This protein binds this small molecule.
Small molecule (SMILES): CC(=O)N[C@@H]1[C@@H](O)[C@H](O)[C@@H](CO)O[C@H]1O

Sequence of chain 3.F:
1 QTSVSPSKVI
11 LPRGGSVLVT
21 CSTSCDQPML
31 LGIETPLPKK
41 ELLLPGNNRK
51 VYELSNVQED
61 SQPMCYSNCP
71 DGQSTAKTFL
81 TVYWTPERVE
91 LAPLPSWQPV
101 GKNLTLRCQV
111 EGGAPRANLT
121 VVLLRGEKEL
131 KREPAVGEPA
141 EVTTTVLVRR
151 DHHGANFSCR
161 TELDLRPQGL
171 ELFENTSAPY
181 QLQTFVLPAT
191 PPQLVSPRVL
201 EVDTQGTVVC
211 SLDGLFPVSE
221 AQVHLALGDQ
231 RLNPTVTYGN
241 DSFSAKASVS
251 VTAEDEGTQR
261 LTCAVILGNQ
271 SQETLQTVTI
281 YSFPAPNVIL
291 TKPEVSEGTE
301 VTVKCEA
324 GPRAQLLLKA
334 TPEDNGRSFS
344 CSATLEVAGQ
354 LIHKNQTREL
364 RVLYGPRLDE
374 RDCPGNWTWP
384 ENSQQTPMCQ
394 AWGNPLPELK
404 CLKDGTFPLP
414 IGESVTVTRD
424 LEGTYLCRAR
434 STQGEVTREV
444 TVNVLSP

Binding-site contacts:
Ligand atom C5 contacts residue THR145 of chain 3.F at 4.0 Å.
Ligand atom C2 contacts residue ASN103 of chain 3.F at 3.2 Å.
Ligand atom O5 contacts residue THR145 of chain 3.F at 4.0 Å.
Ligand atom C8 contacts residue VAL146 of chain 3.F at 4.5 Å (hydrophobic).
Ligand atom C5 contacts residue ASN103 of chain 3.F at 4.0 Å.
Ligand atom C2 contacts residue THR145 of chain 3.F at 4.1 Å.
Ligand atom C7 contacts residue LEU147 of chain 3.F at 3.1 Å (hydrophobic).
Ligand atom C3 contacts residue THR145 of chain 3.F at 4.1 Å.
Ligand atom C2 contacts residue LEU147 of chain 3.F at 4.3 Å (hydrophobic).
Ligand atom O5 contacts residue ASN103 of chain 3.F at 2.6 Å (h-bond).
Ligand atom C3 contacts residue ASN103 of chain 3.F at 4.5 Å.
Ligand atom O7 contacts residue LEU147 of chain 3.F at 3.0 Å.
Ligand atom C1 contacts residue ASN103 of chain 3.F at 1.7 Å.
Ligand atom C8 contacts residue LEU147 of chain 3.F at 3.4 Å (hydrophobic).
Ligand atom N2 contacts residue THR145 of chain 3.F at 4.0 Å.
Ligand atom C1 contacts residue THR145 of chain 3.F at 3.4 Å.
Ligand atom N2 contacts residue LEU147 of chain 3.F at 3.6 Å.
Ligand atom N2 contacts residue ASN103 of chain 3.F at 3.8 Å.